Binding-site contacts:
Ligand atom C9 contacts residue PHE140 of chain 1.B at 3.9 Å (hydrophobic).
Ligand atom C9 contacts residue ASN108 of chain 1.B at 3.6 Å.
Ligand atom N2 contacts residue ASN53 of chain 1.B at 3.9 Å.
Ligand atom C2 contacts residue THR186 of chain 1.B at 3.9 Å.
Ligand atom N4 contacts residue GLY137 of chain 1.B at 3.4 Å (h-bond).
Ligand atom N4 contacts residue VAL138 of chain 1.B at 3.8 Å.
Ligand atom CL contacts residue MET100 of chain 1.B at 3.9 Å.
Ligand atom C1 contacts residue MET100 of chain 1.B at 3.8 Å (hydrophobic).
Ligand atom O1 contacts residue GLY137 of chain 1.B at 4.0 Å.
Ligand atom N2 contacts residue THR186 of chain 1.B at 3.9 Å.
Ligand atom N4 contacts residue PHE140 of chain 1.B at 3.8 Å.
Ligand atom C4 contacts residue MET100 of chain 1.B at 4.0 Å (hydrophobic).
Ligand atom O1 contacts residue TYR141 of chain 1.B at 3.6 Å.
Ligand atom C9 contacts residue GLY137 of chain 1.B at 3.5 Å.
Ligand atom O2 contacts residue ASN108 of chain 1.B at 3.0 Å (h-bond).
Ligand atom O2 contacts residue VAL138 of chain 1.B at 3.0 Å (h-bond).
Ligand atom C7 contacts residue GLY137 of chain 1.B at 4.0 Å.
Ligand atom O1 contacts residue PHE140 of chain 1.B at 3.3 Å.
Ligand atom N2 contacts residue SER54 of chain 1.B at 3.7 Å.
Ligand atom C5 contacts residue ASP95 of chain 1.B at 4.0 Å.
Ligand atom O2 contacts residue GLY137 of chain 1.B at 3.1 Å.
Ligand atom C2 contacts residue ALA57 of chain 1.B at 4.1 Å (hydrophobic).
Ligand atom C5 contacts residue THR186 of chain 1.B at 3.9 Å.
Ligand atom C2 contacts residue MET100 of chain 1.B at 4.1 Å (hydrophobic).
Ligand atom N3 contacts residue ALA57 of chain 1.B at 3.6 Å.
Ligand atom C10 contacts residue PHE140 of chain 1.B at 3.5 Å (hydrophobic).
Ligand atom C10 contacts residue LEU109 of chain 1.B at 3.6 Å (hydrophobic).
Ligand atom C1 contacts residue ALA57 of chain 1.B at 3.9 Å (hydrophobic).
Ligand atom C3 contacts residue MET100 of chain 1.B at 3.7 Å (hydrophobic).
Ligand atom CL contacts residue LEU109 of chain 1.B at 4.0 Å.
Ligand atom C1 contacts residue ILE98 of chain 1.B at 3.8 Å (hydrophobic).
Ligand atom O1 contacts residue ASN108 of chain 1.B at 3.0 Å (h-bond).
Ligand atom CL contacts residue PHE140 of chain 1.B at 3.8 Å.
Ligand atom C1 contacts residue GLY99 of chain 1.B at 3.5 Å.
Ligand atom C11 contacts residue LEU109 of chain 1.B at 3.8 Å (hydrophobic).
Ligand atom N1 contacts residue ASN53 of chain 1.B at 3.8 Å.
Ligand atom N3 contacts residue THR186 of chain 1.B at 3.4 Å (h-bond).
Ligand atom N2 contacts residue ASP95 of chain 1.B at 2.9 Å (salt-bridge).
Ligand atom N4 contacts residue ASN108 of chain 1.B at 2.9 Å (h-bond).
Ligand atom C8 contacts residue GLY137 of chain 1.B at 3.3 Å.

Sequence of chain 1.B:
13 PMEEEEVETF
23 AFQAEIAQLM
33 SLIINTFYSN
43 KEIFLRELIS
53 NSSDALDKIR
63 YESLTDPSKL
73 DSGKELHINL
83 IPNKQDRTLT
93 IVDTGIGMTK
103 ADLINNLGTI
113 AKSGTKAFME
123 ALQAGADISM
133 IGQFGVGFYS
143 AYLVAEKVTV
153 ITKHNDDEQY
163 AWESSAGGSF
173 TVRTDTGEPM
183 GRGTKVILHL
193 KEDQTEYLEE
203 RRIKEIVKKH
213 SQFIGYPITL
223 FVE

This protein binds this small molecule.
Small molecule (SMILES): Cc1cc(-c2ccc([N+](=O)[O-])cc2Cl)nc(N)n1